Sequence of chain 1.A:
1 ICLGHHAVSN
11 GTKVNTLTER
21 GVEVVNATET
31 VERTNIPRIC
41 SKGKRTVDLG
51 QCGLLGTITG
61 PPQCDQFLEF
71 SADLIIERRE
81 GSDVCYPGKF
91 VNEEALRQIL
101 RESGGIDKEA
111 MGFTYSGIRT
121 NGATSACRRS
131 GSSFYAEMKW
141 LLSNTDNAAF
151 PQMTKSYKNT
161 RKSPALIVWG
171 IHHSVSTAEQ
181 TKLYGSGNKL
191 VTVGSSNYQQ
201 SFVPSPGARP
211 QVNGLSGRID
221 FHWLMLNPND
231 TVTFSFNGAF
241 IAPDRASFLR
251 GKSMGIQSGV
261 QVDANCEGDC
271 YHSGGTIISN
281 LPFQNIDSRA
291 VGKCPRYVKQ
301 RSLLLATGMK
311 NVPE

Binding-site contacts:
Ligand atom C3 contacts residue ASN26 of chain 1.A at 3.5 Å.
Ligand atom C5 contacts residue ASN26 of chain 1.A at 3.7 Å.
Ligand atom O5 contacts residue THR307 of chain 1.A at 3.6 Å.
Ligand atom O3 contacts residue ASN26 of chain 1.A at 4.3 Å.
Ligand atom C1 contacts residue ASN26 of chain 1.A at 1.4 Å.
Ligand atom O5 contacts residue ASN26 of chain 1.A at 2.4 Å (h-bond).
Ligand atom O5 contacts residue ALA27 of chain 1.A at 4.0 Å.
Ligand atom N2 contacts residue ASN26 of chain 1.A at 2.6 Å (h-bond).
Ligand atom O7 contacts residue ASN26 of chain 1.A at 3.4 Å (h-bond).
Ligand atom C4 contacts residue ASN26 of chain 1.A at 4.0 Å.
Ligand atom C6 contacts residue THR307 of chain 1.A at 4.3 Å.
Ligand atom C1 contacts residue ALA27 of chain 1.A at 4.5 Å (hydrophobic).
Ligand atom C2 contacts residue ASN26 of chain 1.A at 2.0 Å.
Ligand atom O6 contacts residue THR28 of chain 1.A at 3.9 Å.
Ligand atom C7 contacts residue ASN26 of chain 1.A at 3.1 Å.
Ligand atom C1 contacts residue THR307 of chain 1.A at 4.2 Å.
Ligand atom C8 contacts residue ASN26 of chain 1.A at 4.2 Å.
Ligand atom C6 contacts residue THR28 of chain 1.A at 3.9 Å.

This protein binds this small molecule.
Small molecule (SMILES): CC(=O)N[C@@H]1[C@@H](O)[C@H](O)[C@@H](CO)O[C@H]1O